Binding-site contacts:
Ligand atom O5 contacts residue ASN352 of chain 1.B at 2.4 Å (h-bond).
Ligand atom N2 contacts residue ASN352 of chain 1.B at 2.9 Å (h-bond).
Ligand atom C2 contacts residue ASN352 of chain 1.B at 2.5 Å.
Ligand atom O6 contacts residue ASN430 of chain 1.B at 3.5 Å (h-bond).
Ligand atom O6 contacts residue LEU306 of chain 1.B at 3.1 Å.
Ligand atom C5 contacts residue ASN352 of chain 1.B at 3.6 Å.
Ligand atom C3 contacts residue ASN352 of chain 1.B at 3.8 Å.
Ligand atom C8 contacts residue ASN352 of chain 1.B at 4.5 Å.
Ligand atom C1 contacts residue ASN352 of chain 1.B at 1.4 Å.
Ligand atom C7 contacts residue ASN352 of chain 1.B at 3.3 Å.
Ligand atom C6 contacts residue LEU306 of chain 1.B at 4.5 Å (hydrophobic).
Ligand atom O7 contacts residue ASN352 of chain 1.B at 3.3 Å (h-bond).
Ligand atom C4 contacts residue ASN352 of chain 1.B at 4.2 Å.

The small molecule below binds the protein below.
Small molecule (SMILES): CC(=O)N[C@@H]1[C@@H](O)[C@H](O)[C@@H](CO)O[C@H]1O

Sequence of chain 1.B:
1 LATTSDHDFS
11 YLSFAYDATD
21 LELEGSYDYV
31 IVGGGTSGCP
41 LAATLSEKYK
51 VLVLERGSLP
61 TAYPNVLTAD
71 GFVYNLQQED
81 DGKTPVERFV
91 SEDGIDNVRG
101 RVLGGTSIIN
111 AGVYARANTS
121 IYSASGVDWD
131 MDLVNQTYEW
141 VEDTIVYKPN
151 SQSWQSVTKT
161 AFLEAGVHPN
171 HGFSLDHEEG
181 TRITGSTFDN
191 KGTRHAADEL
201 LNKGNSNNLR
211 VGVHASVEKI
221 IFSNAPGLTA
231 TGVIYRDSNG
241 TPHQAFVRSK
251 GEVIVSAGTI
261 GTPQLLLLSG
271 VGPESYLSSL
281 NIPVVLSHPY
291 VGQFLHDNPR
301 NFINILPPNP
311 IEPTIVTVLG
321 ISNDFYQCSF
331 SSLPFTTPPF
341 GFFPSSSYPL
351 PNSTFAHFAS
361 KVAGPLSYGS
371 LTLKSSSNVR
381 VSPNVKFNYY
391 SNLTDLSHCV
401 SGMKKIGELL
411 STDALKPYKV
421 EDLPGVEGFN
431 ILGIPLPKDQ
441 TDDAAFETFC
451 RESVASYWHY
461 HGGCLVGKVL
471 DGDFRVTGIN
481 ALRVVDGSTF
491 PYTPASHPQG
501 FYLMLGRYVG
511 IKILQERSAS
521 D